Binding-site contacts:
Ligand atom C7 contacts residue LEU922 of chain 1.C at 4.0 Å (hydrophobic).
Ligand atom O5 contacts residue GLN926 of chain 1.C at 4.4 Å.
Ligand atom C2 contacts residue ASN717 of chain 1.C at 2.5 Å.
Ligand atom C8 contacts residue ASN717 of chain 1.C at 3.1 Å.
Ligand atom C5 contacts residue LEU922 of chain 1.C at 3.8 Å (hydrophobic).
Ligand atom O7 contacts residue LEU922 of chain 1.C at 4.0 Å.
Ligand atom C4 contacts residue ASN717 of chain 1.C at 4.2 Å.
Ligand atom C5 contacts residue ASN717 of chain 1.C at 3.6 Å.
Ligand atom C2 contacts residue GLN1071 of chain 1.C at 4.1 Å.
Ligand atom C3 contacts residue ASN717 of chain 1.C at 3.8 Å.
Ligand atom O5 contacts residue ASN717 of chain 1.C at 2.3 Å (h-bond).
Ligand atom N2 contacts residue ASN717 of chain 1.C at 3.0 Å (h-bond).
Ligand atom O6 contacts residue GLN926 of chain 1.C at 3.6 Å.
Ligand atom O7 contacts residue ASN717 of chain 1.C at 3.5 Å (h-bond).
Ligand atom C6 contacts residue LEU922 of chain 1.C at 3.6 Å (hydrophobic).
Ligand atom O6 contacts residue ASN717 of chain 1.C at 4.5 Å.
Ligand atom C1 contacts residue ASN717 of chain 1.C at 1.4 Å.
Ligand atom C1 contacts residue GLN1071 of chain 1.C at 4.2 Å.
Ligand atom C7 contacts residue ASN717 of chain 1.C at 3.0 Å.
Ligand atom C8 contacts residue LEU922 of chain 1.C at 3.9 Å (hydrophobic).
Ligand atom C6 contacts residue GLN926 of chain 1.C at 3.8 Å.
Ligand atom N2 contacts residue GLN1071 of chain 1.C at 4.3 Å.

Sequence of chain 1.C:
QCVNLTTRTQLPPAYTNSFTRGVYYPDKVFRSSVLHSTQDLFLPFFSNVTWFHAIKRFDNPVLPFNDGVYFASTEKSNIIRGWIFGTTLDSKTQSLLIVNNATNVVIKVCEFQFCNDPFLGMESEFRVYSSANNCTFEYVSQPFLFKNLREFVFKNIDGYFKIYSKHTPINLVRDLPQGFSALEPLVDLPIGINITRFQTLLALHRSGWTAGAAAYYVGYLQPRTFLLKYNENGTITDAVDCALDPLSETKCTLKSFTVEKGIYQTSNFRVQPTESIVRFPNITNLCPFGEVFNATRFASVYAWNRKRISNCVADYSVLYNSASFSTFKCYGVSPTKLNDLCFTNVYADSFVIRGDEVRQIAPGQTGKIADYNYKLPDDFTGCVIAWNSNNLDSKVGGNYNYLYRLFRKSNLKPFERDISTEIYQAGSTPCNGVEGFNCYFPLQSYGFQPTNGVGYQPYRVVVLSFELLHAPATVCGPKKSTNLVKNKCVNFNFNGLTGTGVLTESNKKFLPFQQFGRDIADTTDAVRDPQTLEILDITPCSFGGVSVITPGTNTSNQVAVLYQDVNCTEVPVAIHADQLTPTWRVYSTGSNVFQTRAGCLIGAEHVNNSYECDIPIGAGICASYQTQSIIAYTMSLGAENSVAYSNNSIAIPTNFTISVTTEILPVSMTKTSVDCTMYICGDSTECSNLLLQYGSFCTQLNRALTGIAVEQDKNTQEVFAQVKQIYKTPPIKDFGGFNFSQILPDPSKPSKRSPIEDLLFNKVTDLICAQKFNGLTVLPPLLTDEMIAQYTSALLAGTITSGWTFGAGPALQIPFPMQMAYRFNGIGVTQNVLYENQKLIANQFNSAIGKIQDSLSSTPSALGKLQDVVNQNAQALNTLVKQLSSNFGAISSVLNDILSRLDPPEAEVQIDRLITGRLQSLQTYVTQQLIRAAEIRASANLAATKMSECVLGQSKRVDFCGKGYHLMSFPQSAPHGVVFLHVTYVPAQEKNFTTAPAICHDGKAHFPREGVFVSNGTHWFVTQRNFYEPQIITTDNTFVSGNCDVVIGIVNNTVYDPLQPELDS

This protein binds this small molecule.
Small molecule (SMILES): CC(=O)N[C@H]1[C@H](O[C@H]2[C@H](O)[C@@H](NC(C)=O)CO[C@@H]2CO)O[C@H](CO)[C@@H](O)[C@@H]1O